Binding-site contacts:
Ligand atom C2 contacts residue LEU87 of chain 1.A at 3.6 Å (hydrophobic).
Ligand atom C10 contacts residue ILE14 of chain 1.A at 3.8 Å (hydrophobic).
Ligand atom C21 contacts residue HIS88 of chain 1.A at 3.2 Å.
Ligand atom N1 contacts residue LEU138 of chain 1.A at 3.6 Å.
Ligand atom N9 contacts residue ALA35 of chain 1.A at 3.5 Å.
Ligand atom C5 contacts residue LEU138 of chain 1.A at 3.4 Å (hydrophobic).
Ligand atom C8 contacts residue GLU85 of chain 1.A at 3.7 Å.
Ligand atom N9 contacts residue VAL68 of chain 1.A at 3.4 Å.
Ligand atom C19 contacts residue GLN89 of chain 1.A at 3.9 Å.
Ligand atom C4 contacts residue ALA35 of chain 1.A at 3.5 Å (hydrophobic).
Ligand atom N2 contacts residue LEU87 of chain 1.A at 2.6 Å (h-bond).
Ligand atom C4 contacts residue LEU138 of chain 1.A at 3.5 Å (hydrophobic).
Ligand atom C4 contacts residue GLU85 of chain 1.A at 3.9 Å.
Ligand atom C17 contacts residue LEU87 of chain 1.A at 3.1 Å (hydrophobic).
Ligand atom C17 contacts residue ILE14 of chain 1.A at 3.7 Å (hydrophobic).
Ligand atom C15 contacts residue ASN136 of chain 1.A at 3.3 Å.
Ligand atom C6 contacts residue LEU138 of chain 1.A at 3.5 Å (hydrophobic).
Ligand atom C18 contacts residue ILE14 of chain 1.A at 3.7 Å (hydrophobic).
Ligand atom C19 contacts residue ILE14 of chain 1.A at 3.8 Å (hydrophobic).
Ligand atom N3 contacts residue ALA35 of chain 1.A at 3.8 Å.
Ligand atom N9 contacts residue GLU85 of chain 1.A at 2.8 Å (salt-bridge).
Ligand atom O6 contacts residue VAL22 of chain 1.A at 3.9 Å.
Ligand atom O23 contacts residue ASP90 of chain 1.A at 3.3 Å (salt-bridge).
Ligand atom N9 contacts residue PHE84 of chain 1.A at 3.8 Å.
Ligand atom N3 contacts residue LEU87 of chain 1.A at 3.2 Å (h-bond).
Ligand atom C2 contacts residue LEU138 of chain 1.A at 3.7 Å (hydrophobic).
Ligand atom N3 contacts residue LEU138 of chain 1.A at 3.6 Å.
Ligand atom C19 contacts residue ASP90 of chain 1.A at 3.7 Å.
Ligand atom C15 contacts residue ASP149 of chain 1.A at 3.9 Å.
Ligand atom N2 contacts residue ILE14 of chain 1.A at 3.7 Å.
Ligand atom C8 contacts residue VAL68 of chain 1.A at 3.2 Å (hydrophobic).
Ligand atom C22 contacts residue HIS88 of chain 1.A at 3.4 Å.
Ligand atom N2 contacts residue PHE86 of chain 1.A at 3.9 Å.
Ligand atom C22 contacts residue ILE14 of chain 1.A at 3.9 Å (hydrophobic).
Ligand atom C13 contacts residue GLU16 of chain 1.A at 3.4 Å.
Ligand atom C14 contacts residue ASN136 of chain 1.A at 3.8 Å.
Ligand atom C20 contacts residue GLN89 of chain 1.A at 3.5 Å.
Ligand atom C21 contacts residue GLN89 of chain 1.A at 3.6 Å.
Ligand atom C8 contacts residue PHE84 of chain 1.A at 3.4 Å (hydrophobic).
Ligand atom C22 contacts residue LEU87 of chain 1.A at 3.1 Å (hydrophobic).

Sequence of chain 1.A:
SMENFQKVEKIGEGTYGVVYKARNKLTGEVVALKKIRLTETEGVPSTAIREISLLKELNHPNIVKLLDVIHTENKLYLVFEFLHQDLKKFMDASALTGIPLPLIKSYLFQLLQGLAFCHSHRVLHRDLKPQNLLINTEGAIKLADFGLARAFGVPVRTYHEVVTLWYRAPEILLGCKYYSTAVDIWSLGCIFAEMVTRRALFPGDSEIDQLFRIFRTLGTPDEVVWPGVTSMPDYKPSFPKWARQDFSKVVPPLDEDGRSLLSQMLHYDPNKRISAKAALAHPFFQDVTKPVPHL

The protein below binds the small molecule below.
Small molecule (SMILES): Oc1ccc(Nc2nc(OCC3CCCCC3)c3nc[nH]c3n2)cc1